Sequence of chain 1.M:
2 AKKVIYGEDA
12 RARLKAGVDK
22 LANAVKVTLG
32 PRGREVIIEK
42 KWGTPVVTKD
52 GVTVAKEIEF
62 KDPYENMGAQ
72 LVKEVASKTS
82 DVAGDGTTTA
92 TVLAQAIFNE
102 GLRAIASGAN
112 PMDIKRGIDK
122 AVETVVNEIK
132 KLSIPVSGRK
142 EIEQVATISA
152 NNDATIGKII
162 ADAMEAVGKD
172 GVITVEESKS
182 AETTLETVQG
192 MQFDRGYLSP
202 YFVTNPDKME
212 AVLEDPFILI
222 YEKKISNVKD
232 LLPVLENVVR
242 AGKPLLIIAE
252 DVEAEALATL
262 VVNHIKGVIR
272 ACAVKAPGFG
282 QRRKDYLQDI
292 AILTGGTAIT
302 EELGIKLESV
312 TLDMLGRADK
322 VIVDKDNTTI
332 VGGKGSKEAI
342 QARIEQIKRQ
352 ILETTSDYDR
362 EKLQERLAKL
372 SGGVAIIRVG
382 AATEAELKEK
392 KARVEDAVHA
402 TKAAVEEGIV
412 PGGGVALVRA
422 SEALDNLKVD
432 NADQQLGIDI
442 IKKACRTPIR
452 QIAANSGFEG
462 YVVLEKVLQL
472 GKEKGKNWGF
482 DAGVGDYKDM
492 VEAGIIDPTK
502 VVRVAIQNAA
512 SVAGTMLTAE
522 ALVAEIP

Binding-site contacts:
Ligand atom O1B contacts residue GLY87 of chain 1.M at 3.1 Å (h-bond).
Ligand atom O2G contacts residue ASP51 of chain 1.M at 3.3 Å.
Ligand atom O3G contacts residue ASP86 of chain 1.M at 2.8 Å (salt-bridge).
Ligand atom O3A contacts residue LEU30 of chain 1.M at 3.4 Å.
Ligand atom O2G contacts residue GLY52 of chain 1.M at 3.1 Å (h-bond).
Ligand atom O3' contacts residue ASP498 of chain 1.M at 3.2 Å (salt-bridge).
Ligand atom C2' contacts residue ASP498 of chain 1.M at 3.4 Å.
Ligand atom O2B contacts residue THR90 of chain 1.M at 2.6 Å (h-bond).
Ligand atom O2' contacts residue ASP498 of chain 1.M at 2.6 Å (salt-bridge).
Ligand atom PG contacts residue MG1 of chain 1.RA at 3.5 Å.
Ligand atom N6 contacts residue ASP482 of chain 1.M at 3.3 Å (salt-bridge).
Ligand atom O3G contacts residue ASP397 of chain 1.M at 3.0 Å (salt-bridge).
Ligand atom C6 contacts residue PRO32 of chain 1.M at 3.5 Å (hydrophobic).
Ligand atom PB contacts residue GLY87 of chain 1.M at 3.6 Å.
Ligand atom O1A contacts residue LYS50 of chain 1.M at 3.2 Å (salt-bridge).
Ligand atom O2' contacts residue GLY414 of chain 1.M at 2.4 Å (h-bond).
Ligand atom N3 contacts residue GLY414 of chain 1.M at 3.4 Å.
Ligand atom C5 contacts residue PRO32 of chain 1.M at 3.6 Å (hydrophobic).
Ligand atom C8 contacts residue ILE149 of chain 1.M at 3.6 Å (hydrophobic).
Ligand atom O2A contacts residue MG1 of chain 1.RA at 2.1 Å.
Ligand atom O2B contacts residue THR89 of chain 1.M at 3.2 Å (h-bond).
Ligand atom O2G contacts residue LYS50 of chain 1.M at 3.3 Å (salt-bridge).
Ligand atom N3B contacts residue THR89 of chain 1.M at 3.0 Å (h-bond).
Ligand atom O2B contacts residue GLY87 of chain 1.M at 3.2 Å.
Ligand atom O1B contacts residue ASP86 of chain 1.M at 3.4 Å (salt-bridge).
Ligand atom N1 contacts residue ALA483 of chain 1.M at 3.2 Å (h-bond).
Ligand atom O1G contacts residue GLY87 of chain 1.M at 3.6 Å.
Ligand atom C2' contacts residue GLY414 of chain 1.M at 3.6 Å.
Ligand atom O1G contacts residue THR88 of chain 1.M at 2.8 Å (h-bond).
Ligand atom N1 contacts residue ASP482 of chain 1.M at 3.3 Å (salt-bridge).
Ligand atom O1A contacts residue GLY31 of chain 1.M at 3.6 Å.
Ligand atom O3G contacts residue MG1 of chain 1.RA at 2.1 Å.
Ligand atom C3' contacts residue ASP498 of chain 1.M at 3.3 Å.
Ligand atom O1G contacts residue ASP51 of chain 1.M at 3.5 Å (salt-bridge).
Ligand atom PA contacts residue MG1 of chain 1.RA at 3.5 Å.
Ligand atom PB contacts residue MG1 of chain 1.RA at 3.5 Å.
Ligand atom O2' contacts residue GLY413 of chain 1.M at 3.3 Å.
Ligand atom O1A contacts residue THR29 of chain 1.M at 3.0 Å (h-bond).
Ligand atom C2 contacts residue ALA483 of chain 1.M at 3.4 Å (hydrophobic).
Ligand atom O1B contacts residue MG1 of chain 1.RA at 2.4 Å.

This small molecule binds to this protein.
Small molecule (SMILES): Nc1ncnc2c1ncn2[C@@H]1O[C@H](CO[P](=O)(O)O[P](=O)(O)NP(=O)(O)O)[C@@H](O)[C@H]1O